Sequence of chain 1.B:
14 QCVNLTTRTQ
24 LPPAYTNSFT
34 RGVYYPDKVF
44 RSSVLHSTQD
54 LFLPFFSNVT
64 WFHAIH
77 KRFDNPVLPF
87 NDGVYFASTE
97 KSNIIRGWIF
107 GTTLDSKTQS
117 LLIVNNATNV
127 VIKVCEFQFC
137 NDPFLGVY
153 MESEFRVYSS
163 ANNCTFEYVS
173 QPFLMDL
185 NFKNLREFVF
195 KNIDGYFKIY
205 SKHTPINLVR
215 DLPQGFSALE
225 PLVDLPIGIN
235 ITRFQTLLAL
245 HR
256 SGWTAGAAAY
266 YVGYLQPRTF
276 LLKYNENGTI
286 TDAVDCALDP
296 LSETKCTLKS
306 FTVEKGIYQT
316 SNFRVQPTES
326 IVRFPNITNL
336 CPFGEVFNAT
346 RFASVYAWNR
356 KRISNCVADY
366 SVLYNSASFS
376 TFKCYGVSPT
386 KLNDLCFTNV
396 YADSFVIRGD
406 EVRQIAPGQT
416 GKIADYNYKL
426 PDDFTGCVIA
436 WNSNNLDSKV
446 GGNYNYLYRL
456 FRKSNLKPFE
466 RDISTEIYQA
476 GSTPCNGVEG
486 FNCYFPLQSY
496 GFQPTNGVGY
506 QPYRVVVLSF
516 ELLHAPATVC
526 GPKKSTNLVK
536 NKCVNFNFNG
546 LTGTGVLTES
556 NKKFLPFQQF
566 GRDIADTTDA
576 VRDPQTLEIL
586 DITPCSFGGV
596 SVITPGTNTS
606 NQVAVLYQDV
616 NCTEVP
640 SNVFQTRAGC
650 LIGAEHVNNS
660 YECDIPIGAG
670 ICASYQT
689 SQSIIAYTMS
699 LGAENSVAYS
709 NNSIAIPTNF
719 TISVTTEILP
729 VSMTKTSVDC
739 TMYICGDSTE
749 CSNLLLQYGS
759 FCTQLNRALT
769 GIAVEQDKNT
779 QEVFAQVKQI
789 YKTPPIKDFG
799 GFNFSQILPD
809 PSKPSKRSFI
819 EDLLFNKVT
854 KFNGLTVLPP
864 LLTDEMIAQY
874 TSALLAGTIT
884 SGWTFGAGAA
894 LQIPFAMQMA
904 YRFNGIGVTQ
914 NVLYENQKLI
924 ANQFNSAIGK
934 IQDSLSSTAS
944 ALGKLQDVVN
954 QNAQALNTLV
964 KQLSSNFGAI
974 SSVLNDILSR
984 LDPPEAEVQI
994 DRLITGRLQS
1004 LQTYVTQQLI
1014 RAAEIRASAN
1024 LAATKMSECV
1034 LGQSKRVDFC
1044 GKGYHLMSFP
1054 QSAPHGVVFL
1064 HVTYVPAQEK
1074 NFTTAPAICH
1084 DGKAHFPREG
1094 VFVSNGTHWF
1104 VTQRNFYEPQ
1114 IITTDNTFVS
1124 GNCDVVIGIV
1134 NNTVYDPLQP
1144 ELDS

Binding-site contacts:
Ligand atom C2 contacts residue ASN616 of chain 1.B at 2.5 Å.
Ligand atom O7 contacts residue ASN616 of chain 1.B at 3.0 Å (h-bond).
Ligand atom C4 contacts residue ASN616 of chain 1.B at 4.2 Å.
Ligand atom C8 contacts residue ASN616 of chain 1.B at 4.3 Å.
Ligand atom C3 contacts residue ASN616 of chain 1.B at 3.8 Å.
Ligand atom C8 contacts residue GLN644 of chain 1.B at 3.9 Å.
Ligand atom O5 contacts residue ASN616 of chain 1.B at 2.3 Å (h-bond).
Ligand atom C5 contacts residue ASN616 of chain 1.B at 3.6 Å.
Ligand atom C7 contacts residue ASN616 of chain 1.B at 3.1 Å.
Ligand atom O6 contacts residue THR618 of chain 1.B at 4.3 Å.
Ligand atom O5 contacts residue THR618 of chain 1.B at 4.5 Å.
Ligand atom N2 contacts residue ASN616 of chain 1.B at 2.9 Å (h-bond).
Ligand atom C1 contacts residue ASN616 of chain 1.B at 1.4 Å.

A small-molecule ligand and the protein it binds are described below.
Small molecule (SMILES): CC(=O)N[C@@H]1[C@@H](O)[C@H](O)[C@@H](CO)O[C@H]1O